The protein below binds the small molecule below.
Small molecule (SMILES): CC(=O)N[C@@H]1[C@@H](O)[C@H](O)[C@@H](CO)O[C@H]1O

Binding-site contacts:
Ligand atom C1 contacts residue ASN331 of chain 1.B at 1.4 Å.
Ligand atom C3 contacts residue ASN331 of chain 1.B at 3.8 Å.
Ligand atom N2 contacts residue ASN331 of chain 1.B at 2.8 Å (h-bond).
Ligand atom O5 contacts residue ASN331 of chain 1.B at 2.5 Å (h-bond).
Ligand atom C4 contacts residue ASN331 of chain 1.B at 4.3 Å.
Ligand atom O6 contacts residue GLN580 of chain 1.B at 4.3 Å.
Ligand atom C3 contacts residue GLN580 of chain 1.B at 3.9 Å.
Ligand atom C2 contacts residue ASN331 of chain 1.B at 2.5 Å.
Ligand atom C5 contacts residue ASN331 of chain 1.B at 3.8 Å.
Ligand atom C2 contacts residue GLN580 of chain 1.B at 3.8 Å.
Ligand atom C8 contacts residue GLN580 of chain 1.B at 4.2 Å.
Ligand atom O4 contacts residue GLN580 of chain 1.B at 3.6 Å.
Ligand atom O3 contacts residue GLN580 of chain 1.B at 3.2 Å (h-bond).
Ligand atom C7 contacts residue ASN331 of chain 1.B at 3.9 Å.
Ligand atom N2 contacts residue GLN580 of chain 1.B at 3.8 Å.
Ligand atom C7 contacts residue GLN580 of chain 1.B at 3.3 Å.
Ligand atom C4 contacts residue GLN580 of chain 1.B at 3.5 Å.
Ligand atom O7 contacts residue GLN580 of chain 1.B at 2.9 Å (h-bond).

Sequence of chain 1.B:
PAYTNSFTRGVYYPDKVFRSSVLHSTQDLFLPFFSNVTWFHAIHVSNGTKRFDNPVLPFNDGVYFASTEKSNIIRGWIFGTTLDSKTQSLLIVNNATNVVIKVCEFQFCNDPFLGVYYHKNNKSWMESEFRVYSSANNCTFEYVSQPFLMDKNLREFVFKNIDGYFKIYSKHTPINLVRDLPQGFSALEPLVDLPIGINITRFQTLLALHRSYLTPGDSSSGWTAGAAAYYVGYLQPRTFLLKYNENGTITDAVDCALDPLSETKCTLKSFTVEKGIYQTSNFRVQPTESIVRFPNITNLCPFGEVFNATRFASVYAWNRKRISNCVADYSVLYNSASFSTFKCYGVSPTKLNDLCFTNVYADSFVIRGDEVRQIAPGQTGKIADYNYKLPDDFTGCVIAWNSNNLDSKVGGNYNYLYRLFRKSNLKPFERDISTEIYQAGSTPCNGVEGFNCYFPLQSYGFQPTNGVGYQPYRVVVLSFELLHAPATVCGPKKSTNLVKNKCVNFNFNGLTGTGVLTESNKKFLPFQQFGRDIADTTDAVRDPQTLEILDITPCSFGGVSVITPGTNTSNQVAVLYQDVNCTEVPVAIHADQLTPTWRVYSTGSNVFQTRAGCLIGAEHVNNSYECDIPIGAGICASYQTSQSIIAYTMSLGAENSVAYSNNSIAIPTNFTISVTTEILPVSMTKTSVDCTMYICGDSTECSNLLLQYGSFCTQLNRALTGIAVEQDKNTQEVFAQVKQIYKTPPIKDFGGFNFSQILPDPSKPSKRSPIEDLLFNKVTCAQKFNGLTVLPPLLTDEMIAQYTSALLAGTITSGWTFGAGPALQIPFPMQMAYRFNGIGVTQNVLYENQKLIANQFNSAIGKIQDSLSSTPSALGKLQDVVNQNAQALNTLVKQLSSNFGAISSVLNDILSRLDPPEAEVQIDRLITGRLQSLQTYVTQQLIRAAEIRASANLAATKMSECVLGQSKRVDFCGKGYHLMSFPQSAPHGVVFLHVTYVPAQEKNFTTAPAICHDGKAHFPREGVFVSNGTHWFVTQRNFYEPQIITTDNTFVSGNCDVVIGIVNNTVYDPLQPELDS